The protein below binds the small molecule below.
Small molecule (SMILES): CC(=O)N[C@@H]1[C@@H](O)[C@H](O)[C@@H](CO)O[C@H]1O

Binding-site contacts:
Ligand atom C5 contacts residue ILE382 of chain 1.A at 4.4 Å (hydrophobic).
Ligand atom C6 contacts residue SER381 of chain 1.A at 3.9 Å.
Ligand atom C6 contacts residue GLU385 of chain 1.A at 3.5 Å.
Ligand atom N2 contacts residue ASN379 of chain 1.A at 2.9 Å (h-bond).
Ligand atom C6 contacts residue ILE382 of chain 1.A at 4.3 Å (hydrophobic).
Ligand atom N2 contacts residue GLN375 of chain 1.A at 4.3 Å.
Ligand atom O5 contacts residue SER381 of chain 1.A at 3.5 Å (h-bond).
Ligand atom C7 contacts residue GLN375 of chain 1.A at 4.3 Å.
Ligand atom C5 contacts residue SER381 of chain 1.A at 3.5 Å.
Ligand atom C2 contacts residue ASN379 of chain 1.A at 2.5 Å.
Ligand atom O5 contacts residue ILE382 of chain 1.A at 3.3 Å.
Ligand atom O5 contacts residue ASN379 of chain 1.A at 2.4 Å (h-bond).
Ligand atom C4 contacts residue ASN379 of chain 1.A at 4.3 Å.
Ligand atom C1 contacts residue SER381 of chain 1.A at 3.9 Å.
Ligand atom C5 contacts residue ASN379 of chain 1.A at 3.7 Å.
Ligand atom O6 contacts residue ILE382 of chain 1.A at 3.6 Å.
Ligand atom O6 contacts residue SER381 of chain 1.A at 3.2 Å (h-bond).
Ligand atom C1 contacts residue GLN375 of chain 1.A at 4.1 Å.
Ligand atom C7 contacts residue ASN379 of chain 1.A at 3.8 Å.
Ligand atom C1 contacts residue ASN379 of chain 1.A at 1.4 Å.
Ligand atom C3 contacts residue ASN379 of chain 1.A at 3.8 Å.
Ligand atom O7 contacts residue GLN374 of chain 1.A at 4.3 Å.
Ligand atom C8 contacts residue GLN375 of chain 1.A at 3.6 Å.
Ligand atom C2 contacts residue GLN375 of chain 1.A at 4.3 Å.
Ligand atom O6 contacts residue GLU385 of chain 1.A at 2.8 Å (salt-bridge).
Ligand atom C1 contacts residue ILE382 of chain 1.A at 4.0 Å (hydrophobic).
Ligand atom C8 contacts residue ASN379 of chain 1.A at 4.3 Å.

Sequence of chain 1.A:
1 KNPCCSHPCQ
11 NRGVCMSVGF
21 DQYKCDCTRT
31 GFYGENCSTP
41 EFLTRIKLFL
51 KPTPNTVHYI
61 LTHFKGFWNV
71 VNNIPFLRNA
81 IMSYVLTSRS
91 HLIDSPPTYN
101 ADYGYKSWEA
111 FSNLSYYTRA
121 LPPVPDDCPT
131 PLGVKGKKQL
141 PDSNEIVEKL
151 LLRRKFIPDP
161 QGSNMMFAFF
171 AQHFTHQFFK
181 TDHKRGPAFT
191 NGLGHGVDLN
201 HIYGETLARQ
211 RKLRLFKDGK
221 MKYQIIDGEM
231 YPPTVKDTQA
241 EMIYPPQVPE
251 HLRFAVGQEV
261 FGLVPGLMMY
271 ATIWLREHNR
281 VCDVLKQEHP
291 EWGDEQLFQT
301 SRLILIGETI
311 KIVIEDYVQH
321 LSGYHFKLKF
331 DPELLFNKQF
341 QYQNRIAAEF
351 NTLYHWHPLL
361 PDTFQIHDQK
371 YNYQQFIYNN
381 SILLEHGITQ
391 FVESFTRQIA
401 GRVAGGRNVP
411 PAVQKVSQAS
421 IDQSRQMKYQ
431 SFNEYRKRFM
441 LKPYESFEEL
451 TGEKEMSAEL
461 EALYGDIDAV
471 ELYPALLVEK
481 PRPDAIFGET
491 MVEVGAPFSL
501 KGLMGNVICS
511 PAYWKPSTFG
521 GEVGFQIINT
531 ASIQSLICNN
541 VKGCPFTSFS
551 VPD